This small molecule binds to this protein.
Small molecule (SMILES): CC(=O)N[C@@H]1[C@@H](O)[C@H](O)[C@@H](CO)O[C@H]1O

Sequence of chain 1.B:
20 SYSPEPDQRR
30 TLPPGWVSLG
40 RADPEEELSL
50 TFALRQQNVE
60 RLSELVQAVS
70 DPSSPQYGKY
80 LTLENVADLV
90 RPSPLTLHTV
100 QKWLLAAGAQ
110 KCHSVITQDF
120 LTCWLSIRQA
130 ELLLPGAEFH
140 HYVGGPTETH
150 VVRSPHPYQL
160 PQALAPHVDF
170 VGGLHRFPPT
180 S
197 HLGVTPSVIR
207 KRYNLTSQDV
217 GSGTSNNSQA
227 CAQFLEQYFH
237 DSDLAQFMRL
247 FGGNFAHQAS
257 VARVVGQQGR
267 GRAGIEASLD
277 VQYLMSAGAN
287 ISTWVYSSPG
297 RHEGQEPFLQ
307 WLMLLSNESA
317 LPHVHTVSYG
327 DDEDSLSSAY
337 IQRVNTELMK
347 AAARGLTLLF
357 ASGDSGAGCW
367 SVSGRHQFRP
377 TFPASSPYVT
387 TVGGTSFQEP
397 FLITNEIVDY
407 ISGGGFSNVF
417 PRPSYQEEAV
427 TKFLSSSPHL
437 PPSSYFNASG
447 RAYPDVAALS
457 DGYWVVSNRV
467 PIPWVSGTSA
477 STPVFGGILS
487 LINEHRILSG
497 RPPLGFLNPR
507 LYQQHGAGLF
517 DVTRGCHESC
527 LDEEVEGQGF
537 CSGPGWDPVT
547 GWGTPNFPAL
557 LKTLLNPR

Binding-site contacts:
Ligand atom O6 contacts residue SER113 of chain 1.B at 4.0 Å.
Ligand atom C4 contacts residue ASN313 of chain 1.B at 1.3 Å.
Ligand atom C2 contacts residue ASN313 of chain 1.B at 4.0 Å.
Ligand atom C4 contacts residue SER113 of chain 1.B at 4.4 Å.
Ligand atom C5 contacts residue SER113 of chain 1.B at 3.5 Å.
Ligand atom C3 contacts residue ASN313 of chain 1.B at 2.7 Å.
Ligand atom C1 contacts residue ASN313 of chain 1.B at 4.3 Å.
Ligand atom O6 contacts residue ASN313 of chain 1.B at 4.2 Å.
Ligand atom O5 contacts residue ASN313 of chain 1.B at 3.6 Å.
Ligand atom C6 contacts residue VAL114 of chain 1.B at 4.2 Å (hydrophobic).
Ligand atom O5 contacts residue HIS112 of chain 1.B at 3.8 Å.
Ligand atom O5 contacts residue SER113 of chain 1.B at 4.3 Å.
Ligand atom C5 contacts residue HIS112 of chain 1.B at 4.4 Å.
Ligand atom O6 contacts residue HIS112 of chain 1.B at 4.3 Å.
Ligand atom C5 contacts residue ASN313 of chain 1.B at 2.4 Å.
Ligand atom O3 contacts residue ASN313 of chain 1.B at 3.2 Å (h-bond).
Ligand atom C6 contacts residue ASN313 of chain 1.B at 2.8 Å.
Ligand atom C6 contacts residue SER113 of chain 1.B at 3.5 Å.
Ligand atom C1 contacts residue HIS112 of chain 1.B at 3.8 Å.